Sequence of chain 1.B:
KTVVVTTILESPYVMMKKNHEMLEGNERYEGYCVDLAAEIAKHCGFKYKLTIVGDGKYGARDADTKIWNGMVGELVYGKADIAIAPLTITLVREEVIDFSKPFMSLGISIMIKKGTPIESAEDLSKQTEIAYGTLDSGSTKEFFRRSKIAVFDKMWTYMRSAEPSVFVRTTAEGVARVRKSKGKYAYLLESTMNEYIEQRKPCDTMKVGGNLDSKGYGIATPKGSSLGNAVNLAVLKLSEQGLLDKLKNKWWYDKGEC

Binding-site contacts:
Ligand atom OE2 contacts residue SER139 of chain 1.B at 3.4 Å (h-bond).
Ligand atom OXT contacts residue SER139 of chain 1.B at 3.7 Å.
Ligand atom C contacts residue THR88 of chain 1.B at 3.7 Å.
Ligand atom CB contacts residue TYR58 of chain 1.B at 3.8 Å (hydrophobic).
Ligand atom OE1 contacts residue GLU190 of chain 1.B at 3.5 Å (salt-bridge).
Ligand atom C contacts residue SER139 of chain 1.B at 3.6 Å.
Ligand atom N contacts residue THR88 of chain 1.B at 3.2 Å (h-bond).
Ligand atom CB contacts residue SER139 of chain 1.B at 4.3 Å.
Ligand atom O contacts residue ARG93 of chain 1.B at 2.7 Å (salt-bridge).
Ligand atom OXT contacts residue THR88 of chain 1.B at 2.7 Å (h-bond).
Ligand atom N contacts residue TYR58 of chain 1.B at 4.0 Å.
Ligand atom C contacts residue PRO86 of chain 1.B at 4.2 Å (hydrophobic).
Ligand atom CD contacts residue GLU190 of chain 1.B at 3.5 Å.
Ligand atom N contacts residue TYR217 of chain 1.B at 3.8 Å.
Ligand atom OE2 contacts residue GLY138 of chain 1.B at 3.8 Å.
Ligand atom C contacts residue ARG93 of chain 1.B at 3.6 Å.
Ligand atom OE2 contacts residue THR140 of chain 1.B at 3.0 Å (h-bond).
Ligand atom OXT contacts residue TYR58 of chain 1.B at 3.7 Å.
Ligand atom CG contacts residue LEU135 of chain 1.B at 3.6 Å (hydrophobic).
Ligand atom O contacts residue TYR58 of chain 1.B at 3.4 Å.
Ligand atom OE1 contacts residue LEU189 of chain 1.B at 4.1 Å.
Ligand atom CA contacts residue THR88 of chain 1.B at 3.7 Å.
Ligand atom CB contacts residue LEU135 of chain 1.B at 4.1 Å (hydrophobic).
Ligand atom CG contacts residue GLU190 of chain 1.B at 3.2 Å.
Ligand atom CA contacts residue SER139 of chain 1.B at 3.9 Å.
Ligand atom CA contacts residue PRO86 of chain 1.B at 4.1 Å (hydrophobic).
Ligand atom OE1 contacts residue THR140 of chain 1.B at 2.9 Å (h-bond).
Ligand atom CA contacts residue TYR58 of chain 1.B at 4.2 Å (hydrophobic).
Ligand atom O contacts residue GLY138 of chain 1.B at 3.5 Å.
Ligand atom N contacts residue GLU190 of chain 1.B at 2.7 Å (salt-bridge).
Ligand atom O contacts residue SER139 of chain 1.B at 2.9 Å (h-bond).
Ligand atom CD contacts residue LEU135 of chain 1.B at 4.1 Å (hydrophobic).
Ligand atom N contacts residue PRO86 of chain 1.B at 2.9 Å (h-bond).
Ligand atom OXT contacts residue LEU87 of chain 1.B at 3.5 Å.
Ligand atom CB contacts residue GLU190 of chain 1.B at 3.8 Å.
Ligand atom C contacts residue TYR58 of chain 1.B at 3.7 Å (hydrophobic).
Ligand atom OXT contacts residue ARG93 of chain 1.B at 2.9 Å (salt-bridge).
Ligand atom CD contacts residue THR140 of chain 1.B at 3.3 Å.
Ligand atom OXT contacts residue PRO86 of chain 1.B at 3.6 Å (h-bond).
Ligand atom CA contacts residue GLU190 of chain 1.B at 3.4 Å.

A protein and the small-molecule ligand that binds it are described below.
Small molecule (SMILES): N[C@@H](CCC(=O)O)C(=O)O